Binding-site contacts:
Ligand atom CAT contacts residue SER99 of chain 1.B at 3.4 Å.
Ligand atom CAT contacts residue HIS103 of chain 1.B at 2.6 Å.
Ligand atom OAB contacts residue ARG102 of chain 1.B at 3.4 Å (salt-bridge).
Ligand atom CAU contacts residue HIS103 of chain 1.B at 1.9 Å.
Ligand atom CAF contacts residue SER99 of chain 1.B at 2.2 Å.
Ligand atom CAL contacts residue VAL50 of chain 1.B at 3.8 Å (hydrophobic).
Ligand atom OAB contacts residue SER99 of chain 1.B at 2.6 Å (h-bond).
Ligand atom CAM contacts residue GLU96 of chain 1.B at 4.0 Å.
Ligand atom CAL contacts residue ALA47 of chain 1.B at 3.9 Å (hydrophobic).
Ligand atom CAJ contacts residue SER99 of chain 1.B at 3.1 Å.
Ligand atom OAE contacts residue HIS103 of chain 1.B at 1.1 Å.
Ligand atom CAS contacts residue HIS103 of chain 1.B at 3.1 Å.
Ligand atom CAQ contacts residue GLU96 of chain 1.B at 3.7 Å.
Ligand atom CAF contacts residue HIS103 of chain 1.B at 2.5 Å.
Ligand atom OAD contacts residue HIS103 of chain 1.B at 3.6 Å.
Ligand atom OAR contacts residue VAL54 of chain 1.B at 3.8 Å.
Ligand atom CAG contacts residue VAL54 of chain 1.B at 3.7 Å (hydrophobic).
Ligand atom CAH contacts residue GLU96 of chain 1.B at 3.3 Å.
Ligand atom CAN contacts residue ARG51 of chain 1.B at 3.9 Å.
Ligand atom CAJ contacts residue GLU96 of chain 1.B at 4.0 Å.
Ligand atom CAG contacts residue ARG51 of chain 1.B at 3.9 Å.
Ligand atom CAV contacts residue ARG51 of chain 1.B at 4.0 Å.
Ligand atom OAR contacts residue LEU100 of chain 1.B at 3.9 Å.
Ligand atom CAS contacts residue ARG102 of chain 1.B at 3.9 Å.
Ligand atom CAP contacts residue VAL50 of chain 1.B at 4.0 Å (hydrophobic).
Ligand atom CAW contacts residue HIS103 of chain 1.B at 3.8 Å.
Ligand atom CAV contacts residue LEU100 of chain 1.B at 3.9 Å (hydrophobic).
Ligand atom CAS contacts residue SER99 of chain 1.B at 3.1 Å.
Ligand atom CAQ contacts residue ARG51 of chain 1.B at 3.8 Å.
Ligand atom CAW contacts residue SER99 of chain 1.B at 3.7 Å.
Ligand atom CAG contacts residue SER55 of chain 1.B at 3.6 Å.
Ligand atom CAI contacts residue SER55 of chain 1.B at 3.5 Å.
Ligand atom CAN contacts residue VAL50 of chain 1.B at 3.6 Å (hydrophobic).
Ligand atom CAU contacts residue SER99 of chain 1.B at 3.0 Å.
Ligand atom OAC contacts residue HIS103 of chain 1.B at 2.1 Å.
Ligand atom OAD contacts residue ARG102 of chain 1.B at 3.6 Å (salt-bridge).
Ligand atom OAR contacts residue ARG51 of chain 1.B at 3.7 Å.
Ligand atom CAA contacts residue ALA47 of chain 1.B at 3.3 Å (hydrophobic).
Ligand atom CAQ contacts residue LEU100 of chain 1.B at 3.9 Å (hydrophobic).
Ligand atom CAK contacts residue ALA47 of chain 1.B at 4.0 Å (hydrophobic).

This protein binds this small molecule.
Small molecule (SMILES): CCCCCCCCOc1ccc(C(=O)/C=C(\O)C(=O)O)cc1

Sequence of chain 1.B:
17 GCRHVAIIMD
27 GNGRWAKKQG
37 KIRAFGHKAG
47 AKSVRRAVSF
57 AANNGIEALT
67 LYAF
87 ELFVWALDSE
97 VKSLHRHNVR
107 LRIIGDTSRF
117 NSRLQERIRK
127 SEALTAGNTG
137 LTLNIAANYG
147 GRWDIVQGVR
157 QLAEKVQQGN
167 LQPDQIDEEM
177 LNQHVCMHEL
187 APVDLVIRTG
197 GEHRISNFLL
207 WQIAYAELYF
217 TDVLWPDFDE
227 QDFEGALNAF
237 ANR